This small molecule binds to this protein.
Small molecule (SMILES): OC[C@H]1O[C@H](O)[C@@H](O)[C@@H](O)[C@@H]1O

Binding-site contacts:
Ligand atom O4 contacts residue GLY227 of chain 1.D at 4.1 Å.
Ligand atom O4 contacts residue TYR12 of chain 1.D at 3.8 Å.
Ligand atom C4 contacts residue ASP208 of chain 1.D at 3.4 Å.
Ligand atom O6 contacts residue THR97 of chain 1.D at 4.4 Å.
Ligand atom O3 contacts residue GLY227 of chain 1.D at 3.7 Å.
Ligand atom O4 contacts residue ASN14 of chain 1.D at 3.0 Å (h-bond).
Ligand atom C5 contacts residue LEU99 of chain 1.D at 4.1 Å (hydrophobic).
Ligand atom O2 contacts residue LEU99 of chain 1.D at 3.8 Å.
Ligand atom O6 contacts residue GLY98 of chain 1.D at 3.3 Å.
Ligand atom C6 contacts residue ALA207 of chain 1.D at 3.6 Å (hydrophobic).
Ligand atom O2 contacts residue GLY227 of chain 1.D at 4.3 Å.
Ligand atom C6 contacts residue TYR100 of chain 1.D at 3.7 Å (hydrophobic).
Ligand atom O6 contacts residue LEU99 of chain 1.D at 3.2 Å (h-bond).
Ligand atom O6 contacts residue TYR100 of chain 1.D at 3.0 Å (h-bond).
Ligand atom C4 contacts residue ARG228 of chain 1.D at 3.8 Å.
Ligand atom C6 contacts residue TYR12 of chain 1.D at 3.8 Å (hydrophobic).
Ligand atom O1 contacts residue LEU99 of chain 1.D at 4.2 Å.
Ligand atom C4 contacts residue GLY227 of chain 1.D at 3.9 Å.
Ligand atom C6 contacts residue ASP208 of chain 1.D at 3.5 Å.
Ligand atom C5 contacts residue ASP208 of chain 1.D at 4.1 Å.
Ligand atom O6 contacts residue ALA207 of chain 1.D at 3.3 Å.
Ligand atom O2 contacts residue GLY98 of chain 1.D at 3.8 Å.
Ligand atom C3 contacts residue ARG228 of chain 1.D at 4.0 Å.
Ligand atom C3 contacts residue GLY227 of chain 1.D at 4.3 Å.
Ligand atom O5 contacts residue TYR100 of chain 1.D at 4.0 Å.
Ligand atom C3 contacts residue ASN14 of chain 1.D at 4.2 Å.
Ligand atom C4 contacts residue ASN14 of chain 1.D at 4.0 Å.
Ligand atom O4 contacts residue ASP208 of chain 1.D at 2.6 Å (salt-bridge).
Ligand atom O5 contacts residue GLY98 of chain 1.D at 4.1 Å.
Ligand atom C5 contacts residue TYR12 of chain 1.D at 4.0 Å (hydrophobic).
Ligand atom C2 contacts residue LEU99 of chain 1.D at 4.4 Å (hydrophobic).
Ligand atom O4 contacts residue ARG228 of chain 1.D at 3.5 Å (salt-bridge).
Ligand atom O3 contacts residue ARG228 of chain 1.D at 3.1 Å (salt-bridge).
Ligand atom O5 contacts residue LEU99 of chain 1.D at 3.1 Å (h-bond).
Ligand atom C6 contacts residue GLY98 of chain 1.D at 4.5 Å.
Ligand atom C1 contacts residue LEU99 of chain 1.D at 3.6 Å (hydrophobic).
Ligand atom O6 contacts residue ASP208 of chain 1.D at 2.7 Å (salt-bridge).
Ligand atom C6 contacts residue LEU99 of chain 1.D at 4.0 Å (hydrophobic).

Sequence of chain 1.D:
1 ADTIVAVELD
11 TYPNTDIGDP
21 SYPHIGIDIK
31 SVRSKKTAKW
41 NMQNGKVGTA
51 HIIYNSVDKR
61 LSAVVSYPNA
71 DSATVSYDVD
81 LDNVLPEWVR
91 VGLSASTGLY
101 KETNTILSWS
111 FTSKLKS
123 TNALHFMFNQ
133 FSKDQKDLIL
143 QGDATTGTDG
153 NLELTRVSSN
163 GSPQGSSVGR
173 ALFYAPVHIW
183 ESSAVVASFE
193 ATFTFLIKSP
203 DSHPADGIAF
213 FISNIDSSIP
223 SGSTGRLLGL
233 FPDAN